Binding-site contacts:
Ligand atom C8 contacts residue GLU435 of chain 1.A at 4.3 Å.
Ligand atom C8 contacts residue ASN434 of chain 1.A at 4.2 Å.
Ligand atom O5 contacts residue ASN434 of chain 1.A at 2.4 Å (h-bond).
Ligand atom C5 contacts residue ASN434 of chain 1.A at 3.7 Å.
Ligand atom C2 contacts residue ASN434 of chain 1.A at 2.5 Å.
Ligand atom C8 contacts residue PHE287 of chain 1.A at 3.5 Å (hydrophobic).
Ligand atom C3 contacts residue ASN434 of chain 1.A at 3.8 Å.
Ligand atom C7 contacts residue ASN434 of chain 1.A at 3.3 Å.
Ligand atom C8 contacts residue TRP596 of chain 1.A at 4.2 Å (hydrophobic).
Ligand atom C8 contacts residue ILE438 of chain 1.A at 4.0 Å (hydrophobic).
Ligand atom N2 contacts residue ASN434 of chain 1.A at 2.9 Å (h-bond).
Ligand atom O7 contacts residue ASN434 of chain 1.A at 3.4 Å (h-bond).
Ligand atom N2 contacts residue GLU435 of chain 1.A at 4.0 Å.
Ligand atom C1 contacts residue ASN434 of chain 1.A at 1.4 Å.
Ligand atom C4 contacts residue ASN434 of chain 1.A at 4.2 Å.

This small molecule binds to this protein.
Small molecule (SMILES): CC(=O)N[C@@H]1[C@@H](O)[C@H](O)[C@@H](CO)O[C@H]1O

Sequence of chain 1.A:
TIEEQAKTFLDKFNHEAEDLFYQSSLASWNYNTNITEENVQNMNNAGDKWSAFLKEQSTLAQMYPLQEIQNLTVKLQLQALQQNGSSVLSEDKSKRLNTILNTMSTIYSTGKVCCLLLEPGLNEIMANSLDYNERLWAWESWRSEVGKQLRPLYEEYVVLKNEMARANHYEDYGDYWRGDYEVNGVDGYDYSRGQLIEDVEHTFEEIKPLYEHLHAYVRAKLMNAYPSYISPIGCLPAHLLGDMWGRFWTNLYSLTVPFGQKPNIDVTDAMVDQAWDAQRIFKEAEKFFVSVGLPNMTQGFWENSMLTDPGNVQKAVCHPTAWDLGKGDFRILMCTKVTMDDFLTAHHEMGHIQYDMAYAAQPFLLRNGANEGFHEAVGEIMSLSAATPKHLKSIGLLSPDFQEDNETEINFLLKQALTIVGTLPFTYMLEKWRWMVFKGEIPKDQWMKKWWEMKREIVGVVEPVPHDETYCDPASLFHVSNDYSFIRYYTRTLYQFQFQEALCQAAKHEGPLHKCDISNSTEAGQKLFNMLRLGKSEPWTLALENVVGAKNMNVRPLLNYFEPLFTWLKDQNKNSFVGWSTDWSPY